Sequence of chain 1.F:
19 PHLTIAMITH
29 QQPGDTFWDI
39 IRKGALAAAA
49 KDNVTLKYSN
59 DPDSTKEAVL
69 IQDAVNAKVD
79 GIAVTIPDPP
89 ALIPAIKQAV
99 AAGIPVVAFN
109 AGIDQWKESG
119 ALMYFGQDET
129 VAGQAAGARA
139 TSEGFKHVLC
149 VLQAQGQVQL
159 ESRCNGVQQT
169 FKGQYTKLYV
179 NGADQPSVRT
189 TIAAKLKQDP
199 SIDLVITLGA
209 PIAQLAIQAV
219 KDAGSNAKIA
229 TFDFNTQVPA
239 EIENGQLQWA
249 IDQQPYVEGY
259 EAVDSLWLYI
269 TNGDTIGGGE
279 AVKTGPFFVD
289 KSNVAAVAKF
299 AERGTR

Binding-site contacts:
Ligand atom O1 contacts residue ASP231 of chain 1.F at 2.6 Å (salt-bridge).
Ligand atom O2 contacts residue GLN151 of chain 1.F at 3.0 Å (h-bond).
Ligand atom C6 contacts residue ASN108 of chain 1.F at 4.0 Å.
Ligand atom O6 contacts residue PHE35 of chain 1.F at 3.9 Å.
Ligand atom C5 contacts residue ASN108 of chain 1.F at 3.4 Å.
Ligand atom O2 contacts residue ARG161 of chain 1.F at 3.6 Å (salt-bridge).
Ligand atom C3 contacts residue GLN151 of chain 1.F at 3.8 Å.
Ligand atom C5 contacts residue HIS28 of chain 1.F at 3.9 Å.
Ligand atom O1 contacts residue ARG161 of chain 1.F at 2.8 Å (salt-bridge).
Ligand atom O5 contacts residue ASN108 of chain 1.F at 2.6 Å (h-bond).
Ligand atom C3 contacts residue ASP33 of chain 1.F at 3.5 Å.
Ligand atom C4 contacts residue HIS28 of chain 1.F at 4.0 Å.
Ligand atom O2 contacts residue LEU158 of chain 1.F at 3.8 Å.
Ligand atom O1 contacts residue GLN251 of chain 1.F at 3.0 Å (h-bond).
Ligand atom O6 contacts residue ARG161 of chain 1.F at 3.4 Å (salt-bridge).
Ligand atom O6 contacts residue GLN251 of chain 1.F at 3.0 Å (h-bond).
Ligand atom O4 contacts residue TRP36 of chain 1.F at 3.2 Å (h-bond).
Ligand atom C2 contacts residue LEU206 of chain 1.F at 3.5 Å (hydrophobic).
Ligand atom O5 contacts residue GLN157 of chain 1.F at 3.0 Å (h-bond).
Ligand atom C5 contacts residue TRP36 of chain 1.F at 3.9 Å (hydrophobic).
Ligand atom C1 contacts residue GLN251 of chain 1.F at 3.7 Å.
Ligand atom O1 contacts residue LEU206 of chain 1.F at 3.3 Å (h-bond).
Ligand atom C1 contacts residue LEU206 of chain 1.F at 3.9 Å (hydrophobic).
Ligand atom O5 contacts residue HIS28 of chain 1.F at 2.9 Å (h-bond).
Ligand atom O6 contacts residue ASN108 of chain 1.F at 3.0 Å (h-bond).
Ligand atom C1 contacts residue PHE35 of chain 1.F at 4.1 Å (hydrophobic).
Ligand atom C5 contacts residue PHE35 of chain 1.F at 4.1 Å (hydrophobic).
Ligand atom C6 contacts residue ARG161 of chain 1.F at 3.8 Å.
Ligand atom O3 contacts residue GLN151 of chain 1.F at 2.9 Å (h-bond).
Ligand atom C6 contacts residue GLN251 of chain 1.F at 3.9 Å.
Ligand atom C1 contacts residue ARG161 of chain 1.F at 3.8 Å.
Ligand atom O5 contacts residue TRP36 of chain 1.F at 3.8 Å.
Ligand atom C1 contacts residue ASP231 of chain 1.F at 3.3 Å.
Ligand atom O2 contacts residue LEU206 of chain 1.F at 2.7 Å (h-bond).
Ligand atom O4 contacts residue ASP33 of chain 1.F at 3.8 Å.
Ligand atom C2 contacts residue GLN151 of chain 1.F at 3.9 Å.
Ligand atom C5 contacts residue GLN157 of chain 1.F at 4.1 Å.
Ligand atom O4 contacts residue HIS28 of chain 1.F at 3.2 Å (h-bond).
Ligand atom C2 contacts residue ASP231 of chain 1.F at 3.5 Å.
Ligand atom O3 contacts residue ASP33 of chain 1.F at 2.6 Å (salt-bridge).

The protein below binds the small molecule below.
Small molecule (SMILES): OC1C(O)C(O)C(O)C(O)C1O